The small molecule below binds the protein below.
Small molecule (SMILES): O=C(NC(CN1CCOCC1)CN1CCOCC1)c1cc(O[C@H]2O[C@H](CO)[C@H](O)[C@H](O)[C@H]2O)cc([N+](=O)[O-])c1

Sequence of chain 1.B:
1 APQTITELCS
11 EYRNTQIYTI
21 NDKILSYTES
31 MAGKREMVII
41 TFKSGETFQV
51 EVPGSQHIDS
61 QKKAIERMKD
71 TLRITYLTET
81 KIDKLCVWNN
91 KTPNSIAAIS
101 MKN

Sequence of chain 1.C:
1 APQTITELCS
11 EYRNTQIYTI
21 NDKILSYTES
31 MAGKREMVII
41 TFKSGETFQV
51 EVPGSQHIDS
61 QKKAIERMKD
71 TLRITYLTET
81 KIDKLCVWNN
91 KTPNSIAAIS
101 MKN

Binding-site contacts:
Ligand atom C23 contacts residue ARG13 of chain 1.B at 4.0 Å.
Ligand atom O16 contacts residue GLN61 of chain 1.B at 3.5 Å (h-bond).
Ligand atom O6 contacts residue GLN61 of chain 1.B at 2.9 Å (h-bond).
Ligand atom C4 contacts residue TRP88 of chain 1.B at 3.6 Å (hydrophobic).
Ligand atom O15 contacts residue GLY33 of chain 1.C at 3.3 Å.
Ligand atom C3 contacts residue TRP88 of chain 1.B at 3.5 Å (hydrophobic).
Ligand atom O6 contacts residue HIS57 of chain 1.B at 3.3 Å.
Ligand atom O3 contacts residue LYS91 of chain 1.B at 3.0 Å (salt-bridge).
Ligand atom O3 contacts residue TRP88 of chain 1.B at 3.7 Å.
Ligand atom O16 contacts residue GLY33 of chain 1.C at 2.9 Å (h-bond).
Ligand atom C2 contacts residue LYS91 of chain 1.B at 4.0 Å.
Ligand atom C5 contacts residue GLN56 of chain 1.B at 4.1 Å.
Ligand atom N14 contacts residue GLY33 of chain 1.C at 3.6 Å (h-bond).
Ligand atom O4 contacts residue GLN56 of chain 1.B at 3.4 Å.
Ligand atom C4 contacts residue GLU51 of chain 1.B at 3.5 Å.
Ligand atom O16 contacts residue ALA32 of chain 1.C at 3.9 Å.
Ligand atom O6 contacts residue GLN56 of chain 1.B at 3.8 Å.
Ligand atom N14 contacts residue TYR12 of chain 1.B at 3.7 Å.
Ligand atom O4 contacts residue LYS91 of chain 1.B at 3.2 Å (salt-bridge).
Ligand atom C2 contacts residue ASN90 of chain 1.B at 4.1 Å.
Ligand atom C7 contacts residue TRP88 of chain 1.B at 4.0 Å (hydrophobic).
Ligand atom O6 contacts residue TRP88 of chain 1.B at 3.7 Å.
Ligand atom C5 contacts residue TRP88 of chain 1.B at 3.7 Å (hydrophobic).
Ligand atom O4 contacts residue GLU51 of chain 1.B at 2.7 Å (salt-bridge).
Ligand atom C6 contacts residue HIS57 of chain 1.B at 3.2 Å.
Ligand atom O16 contacts residue TRP88 of chain 1.B at 3.5 Å.
Ligand atom O3 contacts residue ASN90 of chain 1.B at 2.8 Å (h-bond).
Ligand atom C3 contacts residue ASN90 of chain 1.B at 3.8 Å.
Ligand atom O16 contacts residue TYR12 of chain 1.B at 3.8 Å.
Ligand atom O1 contacts residue TRP88 of chain 1.B at 3.5 Å (h-bond).
Ligand atom O2 contacts residue ASN90 of chain 1.B at 2.9 Å (h-bond).
Ligand atom O15 contacts residue TYR12 of chain 1.B at 3.4 Å.
Ligand atom O3 contacts residue GLU51 of chain 1.B at 4.1 Å.
Ligand atom C8 contacts residue TRP88 of chain 1.B at 3.8 Å (hydrophobic).
Ligand atom O5 contacts residue GLN56 of chain 1.B at 3.6 Å.
Ligand atom C4 contacts residue LYS91 of chain 1.B at 4.1 Å.
Ligand atom C6 contacts residue GLN61 of chain 1.B at 4.1 Å.
Ligand atom C6 contacts residue TRP88 of chain 1.B at 3.7 Å (hydrophobic).
Ligand atom C3 contacts residue LYS91 of chain 1.B at 3.9 Å.
Ligand atom C6 contacts residue GLN56 of chain 1.B at 3.9 Å.